This protein binds this small molecule.
Small molecule (SMILES): CC(=O)N[C@@H]1[C@@H](O)[C@H](O)[C@@H](CO)O[C@H]1O

Sequence of chain 1.A:
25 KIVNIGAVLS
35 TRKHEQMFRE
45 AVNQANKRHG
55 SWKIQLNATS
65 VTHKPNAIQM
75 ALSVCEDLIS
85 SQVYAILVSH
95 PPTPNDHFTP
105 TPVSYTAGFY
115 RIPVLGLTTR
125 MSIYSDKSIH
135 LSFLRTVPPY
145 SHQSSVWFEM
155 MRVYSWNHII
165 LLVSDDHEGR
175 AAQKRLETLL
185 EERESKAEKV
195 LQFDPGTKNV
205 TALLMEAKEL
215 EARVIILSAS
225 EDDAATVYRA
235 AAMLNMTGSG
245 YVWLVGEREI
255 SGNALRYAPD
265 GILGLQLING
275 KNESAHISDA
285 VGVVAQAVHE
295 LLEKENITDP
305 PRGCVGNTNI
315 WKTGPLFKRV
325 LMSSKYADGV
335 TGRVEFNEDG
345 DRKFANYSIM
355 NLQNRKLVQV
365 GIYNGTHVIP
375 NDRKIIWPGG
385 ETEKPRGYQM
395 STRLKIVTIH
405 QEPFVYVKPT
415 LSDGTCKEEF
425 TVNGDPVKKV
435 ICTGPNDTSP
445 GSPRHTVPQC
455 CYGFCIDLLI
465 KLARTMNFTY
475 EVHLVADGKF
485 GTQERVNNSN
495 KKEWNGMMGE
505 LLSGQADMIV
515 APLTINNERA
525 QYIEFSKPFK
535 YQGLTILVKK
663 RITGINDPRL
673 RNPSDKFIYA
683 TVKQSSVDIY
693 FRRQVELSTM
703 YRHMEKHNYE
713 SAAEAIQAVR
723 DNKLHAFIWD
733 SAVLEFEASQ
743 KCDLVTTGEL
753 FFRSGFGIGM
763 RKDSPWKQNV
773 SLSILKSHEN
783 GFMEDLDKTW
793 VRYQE

Binding-site contacts:
Ligand atom O6 contacts residue ASN771 of chain 1.A at 3.6 Å.
Ligand atom C2 contacts residue ASN771 of chain 1.A at 2.5 Å.
Ligand atom C1 contacts residue ASN771 of chain 1.A at 1.4 Å.
Ligand atom O7 contacts residue TRP768 of chain 1.A at 4.1 Å.
Ligand atom C7 contacts residue ASN771 of chain 1.A at 3.4 Å.
Ligand atom C3 contacts residue ASN771 of chain 1.A at 3.8 Å.
Ligand atom C8 contacts residue TRP768 of chain 1.A at 4.4 Å (hydrophobic).
Ligand atom C7 contacts residue PRO767 of chain 1.A at 4.5 Å (hydrophobic).
Ligand atom C8 contacts residue PRO767 of chain 1.A at 3.6 Å (hydrophobic).
Ligand atom O7 contacts residue ASN771 of chain 1.A at 3.5 Å (h-bond).
Ligand atom C4 contacts residue ASN771 of chain 1.A at 4.2 Å.
Ligand atom C5 contacts residue ASN771 of chain 1.A at 3.6 Å.
Ligand atom O5 contacts residue ASN771 of chain 1.A at 2.3 Å (h-bond).
Ligand atom N2 contacts residue ASN771 of chain 1.A at 2.9 Å (h-bond).
Ligand atom C6 contacts residue ASN771 of chain 1.A at 4.3 Å.